Binding-site contacts:
Ligand atom O3 contacts residue ASP59 of chain 1.A at 4.3 Å.
Ligand atom O2 contacts residue ASN61 of chain 1.A at 3.3 Å (h-bond).
Ligand atom C3 contacts residue GLN57 of chain 1.A at 3.7 Å.
Ligand atom C1 contacts residue ASN61 of chain 1.A at 3.5 Å.
Ligand atom C4 contacts residue VAL63 of chain 1.A at 4.4 Å (hydrophobic).
Ligand atom O2 contacts residue ASP59 of chain 1.A at 2.5 Å (salt-bridge).
Ligand atom C2 contacts residue ASN61 of chain 1.A at 4.0 Å.
Ligand atom C1 contacts residue ASP59 of chain 1.A at 4.3 Å.
Ligand atom O6 contacts residue ALA74 of chain 1.A at 4.0 Å.
Ligand atom O3 contacts residue TYR65 of chain 1.A at 3.5 Å (h-bond).
Ligand atom C4 contacts residue GLN57 of chain 1.A at 4.3 Å.
Ligand atom C6 contacts residue ASN61 of chain 1.A at 4.0 Å.
Ligand atom C4 contacts residue ASN61 of chain 1.A at 4.1 Å.
Ligand atom C6 contacts residue ASP59 of chain 1.A at 4.1 Å.
Ligand atom O4 contacts residue PRO71 of chain 1.A at 3.6 Å.
Ligand atom C6 contacts residue VAL63 of chain 1.A at 4.5 Å (hydrophobic).
Ligand atom C6 contacts residue PRO71 of chain 1.A at 4.0 Å (hydrophobic).
Ligand atom O2 contacts residue GLN57 of chain 1.A at 3.0 Å (h-bond).
Ligand atom O3 contacts residue GLN57 of chain 1.A at 3.2 Å (h-bond).
Ligand atom C5 contacts residue ASP59 of chain 1.A at 3.7 Å.
Ligand atom C3 contacts residue TYR65 of chain 1.A at 4.2 Å (hydrophobic).
Ligand atom C6 contacts residue ALA74 of chain 1.A at 4.2 Å (hydrophobic).
Ligand atom C5 contacts residue ASN61 of chain 1.A at 3.9 Å.
Ligand atom O6 contacts residue ASP59 of chain 1.A at 4.3 Å.
Ligand atom C1 contacts residue TYR65 of chain 1.A at 4.0 Å (hydrophobic).
Ligand atom O4 contacts residue TYR65 of chain 1.A at 2.8 Å (h-bond).
Ligand atom O4 contacts residue ASP59 of chain 1.A at 4.0 Å.
Ligand atom C3 contacts residue ASP59 of chain 1.A at 4.5 Å.
Ligand atom O6 contacts residue ASN61 of chain 1.A at 4.3 Å.
Ligand atom C4 contacts residue ASP59 of chain 1.A at 4.4 Å.
Ligand atom O5 contacts residue ASN61 of chain 1.A at 3.0 Å (h-bond).
Ligand atom C2 contacts residue TYR65 of chain 1.A at 3.9 Å (hydrophobic).
Ligand atom C4 contacts residue TYR65 of chain 1.A at 3.6 Å (hydrophobic).
Ligand atom C2 contacts residue ASP59 of chain 1.A at 3.4 Å.
Ligand atom C2 contacts residue GLN57 of chain 1.A at 4.0 Å.
Ligand atom C1 contacts residue GLN57 of chain 1.A at 4.3 Å.

Sequence of chain 1.A:
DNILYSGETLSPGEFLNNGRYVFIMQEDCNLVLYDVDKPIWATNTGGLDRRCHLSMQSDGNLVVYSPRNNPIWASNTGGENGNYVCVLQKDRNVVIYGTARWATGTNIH

This small molecule binds to this protein.
Small molecule (SMILES): O=C1O[C@H](CO)[C@@H](O)[C@H](O[C@H]2O[C@H](CO)[C@@H](O)[C@H](O)[C@@H]2O)[C@@H]1O